Sequence of chain 2.A:
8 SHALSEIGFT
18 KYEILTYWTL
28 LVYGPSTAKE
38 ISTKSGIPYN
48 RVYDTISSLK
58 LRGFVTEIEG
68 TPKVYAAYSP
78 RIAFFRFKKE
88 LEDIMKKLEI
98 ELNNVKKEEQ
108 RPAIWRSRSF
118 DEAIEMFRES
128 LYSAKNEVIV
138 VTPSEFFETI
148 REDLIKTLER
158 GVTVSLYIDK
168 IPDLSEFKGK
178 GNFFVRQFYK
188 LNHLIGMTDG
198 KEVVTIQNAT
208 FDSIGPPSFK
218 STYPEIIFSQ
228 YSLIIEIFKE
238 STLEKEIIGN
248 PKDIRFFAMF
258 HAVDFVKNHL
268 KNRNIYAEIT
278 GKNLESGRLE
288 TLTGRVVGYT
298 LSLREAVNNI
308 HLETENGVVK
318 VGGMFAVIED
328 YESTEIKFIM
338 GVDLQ

This protein binds this small molecule.
Small molecule (SMILES): OC[C@H]1O[C@@](CO)(O[C@H]2O[C@H](CO)[C@@H](O)[C@H](O)[C@H]2O)[C@@H](O)[C@@H]1O

Binding-site contacts:
Ligand atom O6 contacts residue GLY320 of chain 2.A at 3.2 Å.
Ligand atom O2 contacts residue GLU326 of chain 2.A at 4.0 Å.
Ligand atom O6 contacts residue MET321 of chain 2.A at 2.8 Å (h-bond).
Ligand atom O2 contacts residue PHE322 of chain 2.A at 3.4 Å (h-bond).
Ligand atom C6 contacts residue ASN305 of chain 2.A at 2.9 Å.
Ligand atom O4 contacts residue GLU326 of chain 2.A at 3.0 Å (salt-bridge).
Ligand atom C6 contacts residue MET321 of chain 2.A at 4.0 Å (hydrophobic).
Ligand atom O2 contacts residue ALA323 of chain 2.A at 2.5 Å.
Ligand atom C3 contacts residue PHE322 of chain 2.A at 3.8 Å (hydrophobic).
Ligand atom O5 contacts residue MET321 of chain 2.A at 3.7 Å.
Ligand atom O3 contacts residue GLU326 of chain 2.A at 2.8 Å (salt-bridge).
Ligand atom C2 contacts residue ALA323 of chain 2.A at 3.7 Å (hydrophobic).
Ligand atom C5 contacts residue ASN305 of chain 2.A at 3.7 Å.
Ligand atom O6 contacts residue ASN305 of chain 2.A at 3.9 Å.
Ligand atom O6 contacts residue ALA303 of chain 2.A at 2.8 Å (h-bond).
Ligand atom C1 contacts residue ALA303 of chain 2.A at 4.0 Å (hydrophobic).
Ligand atom O1 contacts residue PHE322 of chain 2.A at 3.3 Å (h-bond).
Ligand atom C1 contacts residue PHE225 of chain 2.A at 4.0 Å (hydrophobic).
Ligand atom C4 contacts residue GLU326 of chain 2.A at 3.7 Å.
Ligand atom O4 contacts residue SER229 of chain 2.A at 3.6 Å (h-bond).
Ligand atom C5 contacts residue ALA323 of chain 2.A at 3.8 Å (hydrophobic).
Ligand atom C3 contacts residue MET321 of chain 2.A at 3.8 Å (hydrophobic).
Ligand atom O3 contacts residue ILE325 of chain 2.A at 3.7 Å.
Ligand atom C4 contacts residue ASN305 of chain 2.A at 3.5 Å.
Ligand atom O3 contacts residue VAL304 of chain 2.A at 3.5 Å.
Ligand atom C2 contacts residue PHE322 of chain 2.A at 4.0 Å (hydrophobic).
Ligand atom O4 contacts residue ASN305 of chain 2.A at 2.5 Å (h-bond).
Ligand atom C1 contacts residue PHE322 of chain 2.A at 3.5 Å (hydrophobic).
Ligand atom C6 contacts residue ALA303 of chain 2.A at 3.0 Å (hydrophobic).
Ligand atom O4 contacts residue VAL304 of chain 2.A at 3.8 Å.
Ligand atom C3 contacts residue ALA323 of chain 2.A at 3.9 Å (hydrophobic).
Ligand atom O3 contacts residue PHE322 of chain 2.A at 3.5 Å.
Ligand atom O6 contacts residue TYR228 of chain 2.A at 4.0 Å.
Ligand atom O3 contacts residue MET321 of chain 2.A at 2.6 Å (h-bond).
Ligand atom O2 contacts residue PHE322 of chain 2.A at 3.4 Å (h-bond).
Ligand atom C4 contacts residue ALA303 of chain 2.A at 4.0 Å (hydrophobic).
Ligand atom O1 contacts residue VAL324 of chain 2.A at 4.0 Å.
Ligand atom C6 contacts residue GLY320 of chain 2.A at 3.3 Å.
Ligand atom O2 contacts residue VAL324 of chain 2.A at 2.8 Å (h-bond).
Ligand atom C3 contacts residue GLU326 of chain 2.A at 3.2 Å.